Sequence of chain 1.C:
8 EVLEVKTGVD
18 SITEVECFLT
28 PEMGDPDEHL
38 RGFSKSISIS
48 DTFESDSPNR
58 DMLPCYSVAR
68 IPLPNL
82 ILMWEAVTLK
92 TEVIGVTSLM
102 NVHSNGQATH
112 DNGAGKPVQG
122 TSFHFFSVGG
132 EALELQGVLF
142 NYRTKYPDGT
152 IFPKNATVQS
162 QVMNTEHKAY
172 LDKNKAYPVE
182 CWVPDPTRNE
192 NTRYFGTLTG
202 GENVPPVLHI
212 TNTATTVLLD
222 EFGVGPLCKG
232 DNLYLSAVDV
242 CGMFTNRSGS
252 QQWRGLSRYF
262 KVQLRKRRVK

Sequence of chain 1.D:
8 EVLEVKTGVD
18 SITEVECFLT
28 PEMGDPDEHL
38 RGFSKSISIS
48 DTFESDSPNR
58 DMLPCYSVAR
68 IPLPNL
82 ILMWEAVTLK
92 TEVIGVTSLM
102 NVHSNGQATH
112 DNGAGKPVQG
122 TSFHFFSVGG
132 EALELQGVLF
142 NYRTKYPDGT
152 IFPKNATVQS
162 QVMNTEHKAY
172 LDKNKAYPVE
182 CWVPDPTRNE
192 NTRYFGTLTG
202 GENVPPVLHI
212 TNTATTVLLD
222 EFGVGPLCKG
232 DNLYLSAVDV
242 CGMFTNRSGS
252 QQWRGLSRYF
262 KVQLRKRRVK

Binding-site contacts:
Ligand atom C6 contacts residue GLN253 of chain 1.C at 3.9 Å.
Ligand atom O4 contacts residue ASN106 of chain 1.C at 3.3 Å (h-bond).
Ligand atom O1B contacts residue SER251 of chain 1.C at 2.7 Å (h-bond).
Ligand atom C11 contacts residue GLN253 of chain 1.C at 3.3 Å.
Ligand atom C4 contacts residue SER43 of chain 1.C at 3.8 Å.
Ligand atom O10 contacts residue LEU37 of chain 1.C at 3.5 Å.
Ligand atom C10 contacts residue GLN253 of chain 1.C at 3.4 Å.
Ligand atom O10 contacts residue GLN253 of chain 1.C at 4.1 Å.
Ligand atom C8 contacts residue SER249 of chain 1.C at 4.1 Å.
Ligand atom C9 contacts residue SER43 of chain 1.C at 3.7 Å.
Ligand atom O1A contacts residue SER251 of chain 1.C at 3.4 Å (h-bond).
Ligand atom C11 contacts residue LEU37 of chain 1.C at 3.8 Å (hydrophobic).
Ligand atom C1 contacts residue SER251 of chain 1.C at 3.4 Å.
Ligand atom C9 contacts residue GLN253 of chain 1.C at 3.8 Å.
Ligand atom O7 contacts residue LEU37 of chain 1.C at 3.6 Å.
Ligand atom O1A contacts residue SER249 of chain 1.C at 2.7 Å (h-bond).
Ligand atom N5 contacts residue ASN247 of chain 1.C at 2.9 Å (h-bond).
Ligand atom C4 contacts residue ASN247 of chain 1.C at 3.7 Å.
Ligand atom C10 contacts residue PHE50 of chain 1.D at 4.0 Å (hydrophobic).
Ligand atom O8 contacts residue SER43 of chain 1.C at 3.2 Å (h-bond).
Ligand atom O4 contacts residue PHE50 of chain 1.D at 4.0 Å.
Ligand atom O4 contacts residue ASN247 of chain 1.C at 4.0 Å.
Ligand atom C6 contacts residue LYS42 of chain 1.C at 3.1 Å.
Ligand atom C6 contacts residue SER43 of chain 1.C at 3.7 Å.
Ligand atom C1 contacts residue SER249 of chain 1.C at 3.6 Å.
Ligand atom C6 contacts residue ASN247 of chain 1.C at 3.9 Å.
Ligand atom C5 contacts residue ASN247 of chain 1.C at 3.8 Å.
Ligand atom O1B contacts residue SER249 of chain 1.C at 3.7 Å.
Ligand atom C11 contacts residue ASN247 of chain 1.C at 3.7 Å.
Ligand atom O9 contacts residue SER43 of chain 1.C at 2.9 Å (h-bond).
Ligand atom C7 contacts residue GLN253 of chain 1.C at 3.5 Å.
Ligand atom C10 contacts residue ASN247 of chain 1.C at 3.8 Å.
Ligand atom C5 contacts residue SER43 of chain 1.C at 3.6 Å.
Ligand atom N5 contacts residue GLN253 of chain 1.C at 3.4 Å (h-bond).
Ligand atom O9 contacts residue LYS42 of chain 1.C at 3.5 Å.
Ligand atom C10 contacts residue LEU37 of chain 1.C at 4.0 Å (hydrophobic).
Ligand atom O6 contacts residue LYS42 of chain 1.C at 3.2 Å (salt-bridge).
Ligand atom O1A contacts residue ASN247 of chain 1.C at 3.7 Å.
Ligand atom C11 contacts residue PHE50 of chain 1.D at 3.5 Å (hydrophobic).
Ligand atom O8 contacts residue GLN253 of chain 1.C at 4.1 Å.

A small-molecule ligand and the protein it binds are described below.
Small molecule (SMILES): CC(=O)N[C@H]1[C@H](O[C@@H]2[C@H](O[C@]3(C(=O)O)C[C@H](O)[C@@H](NC(C)=O)[C@H]([C@H](O)[C@H](O)CO)O3)[C@@H](O)[C@H](O[C@H]3[C@H](O)[C@@H](O)[C@H](O)O[C@@H]3CO)O[C@@H]2CO)O[C@H](CO)[C@H](O)[C@@H]1O